A small-molecule ligand and the protein it binds are described below.
Small molecule (SMILES): CC(=O)N[C@@H]1[C@@H](O)[C@H](O)[C@@H](CO)O[C@H]1O

Binding-site contacts:
Ligand atom O5 contacts residue ASN259 of chain 9.B at 2.4 Å (h-bond).
Ligand atom C5 contacts residue ASN259 of chain 9.B at 3.7 Å.
Ligand atom C8 contacts residue ASN259 of chain 9.B at 4.1 Å.
Ligand atom O6 contacts residue LYS115 of chain 9.A at 4.4 Å.
Ligand atom C2 contacts residue ASN259 of chain 9.B at 2.4 Å.
Ligand atom C1 contacts residue THR116 of chain 9.A at 3.3 Å.
Ligand atom O7 contacts residue ASN259 of chain 9.B at 3.0 Å (h-bond).
Ligand atom C7 contacts residue ASN259 of chain 9.B at 3.1 Å.
Ligand atom C4 contacts residue ASN259 of chain 9.B at 4.2 Å.
Ligand atom C1 contacts residue ASN259 of chain 9.B at 1.4 Å.
Ligand atom N2 contacts residue ASN259 of chain 9.B at 2.9 Å (h-bond).
Ligand atom C6 contacts residue LYS115 of chain 9.A at 3.9 Å.
Ligand atom C6 contacts residue PHE118 of chain 9.A at 4.4 Å (hydrophobic).
Ligand atom C6 contacts residue THR116 of chain 9.A at 3.5 Å.
Ligand atom C5 contacts residue THR116 of chain 9.A at 3.5 Å.
Ligand atom O5 contacts residue THR116 of chain 9.A at 2.6 Å (h-bond).
Ligand atom C3 contacts residue ASN259 of chain 9.B at 3.8 Å.
Ligand atom O6 contacts residue PHE118 of chain 9.A at 3.9 Å.

Sequence of chain 9.A:
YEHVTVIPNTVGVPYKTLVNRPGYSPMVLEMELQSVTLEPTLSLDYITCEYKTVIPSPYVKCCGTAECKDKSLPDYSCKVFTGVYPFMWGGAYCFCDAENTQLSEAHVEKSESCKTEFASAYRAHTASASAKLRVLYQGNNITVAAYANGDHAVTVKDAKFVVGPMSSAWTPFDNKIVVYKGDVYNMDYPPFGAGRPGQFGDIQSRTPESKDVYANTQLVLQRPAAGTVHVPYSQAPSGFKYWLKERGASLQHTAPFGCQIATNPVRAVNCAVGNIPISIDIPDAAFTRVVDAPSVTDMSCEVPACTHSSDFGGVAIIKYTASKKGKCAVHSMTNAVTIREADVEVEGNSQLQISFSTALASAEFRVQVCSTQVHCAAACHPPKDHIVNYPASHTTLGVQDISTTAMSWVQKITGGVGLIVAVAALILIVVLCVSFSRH

Sequence of chain 9.B:
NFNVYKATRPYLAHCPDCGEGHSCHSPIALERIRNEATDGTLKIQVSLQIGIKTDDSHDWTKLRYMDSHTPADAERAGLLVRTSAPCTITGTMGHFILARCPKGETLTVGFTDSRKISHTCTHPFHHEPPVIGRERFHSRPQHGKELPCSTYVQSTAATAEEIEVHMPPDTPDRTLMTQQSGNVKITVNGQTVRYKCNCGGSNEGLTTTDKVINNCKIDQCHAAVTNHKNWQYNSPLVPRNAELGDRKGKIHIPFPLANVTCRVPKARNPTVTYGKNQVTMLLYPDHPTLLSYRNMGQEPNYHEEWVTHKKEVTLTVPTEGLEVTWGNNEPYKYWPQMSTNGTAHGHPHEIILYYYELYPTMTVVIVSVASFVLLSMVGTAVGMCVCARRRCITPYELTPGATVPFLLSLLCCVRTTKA